Binding-site contacts:
Ligand atom O7 contacts residue HIS348 of chain 1.G at 3.8 Å.
Ligand atom C1 contacts residue ASN231 of chain 1.G at 1.4 Å.
Ligand atom C2 contacts residue ASN231 of chain 1.G at 2.5 Å.
Ligand atom O5 contacts residue ASN231 of chain 1.G at 2.4 Å (h-bond).
Ligand atom O7 contacts residue ASN231 of chain 1.G at 3.5 Å (h-bond).
Ligand atom C4 contacts residue THR233 of chain 1.G at 4.5 Å.
Ligand atom O5 contacts residue THR233 of chain 1.G at 4.3 Å.
Ligand atom C2 contacts residue THR233 of chain 1.G at 4.4 Å.
Ligand atom C7 contacts residue ASN231 of chain 1.G at 3.4 Å.
Ligand atom C1 contacts residue THR233 of chain 1.G at 3.8 Å.
Ligand atom C5 contacts residue ASN231 of chain 1.G at 3.7 Å.
Ligand atom C7 contacts residue SER271 of chain 1.G at 4.4 Å.
Ligand atom C3 contacts residue THR233 of chain 1.G at 4.0 Å.
Ligand atom C5 contacts residue THR233 of chain 1.G at 4.0 Å.
Ligand atom C4 contacts residue ASN231 of chain 1.G at 4.3 Å.
Ligand atom N2 contacts residue ASN231 of chain 1.G at 2.9 Å (h-bond).
Ligand atom C8 contacts residue SER271 of chain 1.G at 3.1 Å.
Ligand atom C3 contacts residue ASN231 of chain 1.G at 3.8 Å.

A small-molecule ligand and the protein it binds are described below.
Small molecule (SMILES): CC(=O)N[C@H]1[C@H](O[C@H]2[C@H](O)[C@@H](NC(C)=O)CO[C@@H]2CO)O[C@H](CO)[C@@H](O)[C@@H]1O

Sequence of chain 1.G:
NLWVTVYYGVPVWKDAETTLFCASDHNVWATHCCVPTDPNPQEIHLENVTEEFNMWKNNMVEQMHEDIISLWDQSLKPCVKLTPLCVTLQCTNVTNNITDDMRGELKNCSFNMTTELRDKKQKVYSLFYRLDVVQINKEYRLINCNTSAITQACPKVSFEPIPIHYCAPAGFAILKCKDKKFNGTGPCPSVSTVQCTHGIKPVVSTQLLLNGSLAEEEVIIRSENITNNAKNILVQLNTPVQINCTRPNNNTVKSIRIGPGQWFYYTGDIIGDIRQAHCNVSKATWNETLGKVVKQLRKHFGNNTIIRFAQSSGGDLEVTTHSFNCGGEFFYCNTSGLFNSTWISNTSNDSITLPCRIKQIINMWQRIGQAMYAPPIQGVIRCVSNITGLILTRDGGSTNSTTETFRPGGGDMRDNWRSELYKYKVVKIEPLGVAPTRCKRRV